Sequence of chain 1.A:
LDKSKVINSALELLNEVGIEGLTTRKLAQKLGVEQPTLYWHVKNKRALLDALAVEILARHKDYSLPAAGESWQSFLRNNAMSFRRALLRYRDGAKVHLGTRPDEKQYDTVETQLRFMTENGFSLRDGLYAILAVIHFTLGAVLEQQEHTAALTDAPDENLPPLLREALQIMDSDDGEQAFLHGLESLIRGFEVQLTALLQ

A small-molecule ligand and the protein it binds are described below.
Small molecule (SMILES): Cc1c2c(c(O)c3c(O)cccc13)C(=O)[C@]1(O)C(=O)C(C(N)=O)=C(O)C[C@@H]1C2

Binding-site contacts:
Ligand atom C3 contacts residue LYS64 of chain 1.B at 3.5 Å.
Ligand atom C8 contacts residue ALA173 of chain 1.A at 3.8 Å (hydrophobic).
Ligand atom O3 contacts residue LYS64 of chain 1.B at 2.4 Å (salt-bridge).
Ligand atom N21 contacts residue LEU60 of chain 1.B at 3.8 Å.
Ligand atom O12 contacts residue HIS100 of chain 1.B at 3.3 Å (h-bond).
Ligand atom C12 contacts residue MG1 of chain 1.E at 3.0 Å.
Ligand atom O21 contacts residue LYS64 of chain 1.B at 3.4 Å (salt-bridge).
Ligand atom C8 contacts residue LEU131 of chain 1.B at 3.2 Å (hydrophobic).
Ligand atom O11 contacts residue MG1 of chain 1.E at 2.8 Å.
Ligand atom C62 contacts residue ILE134 of chain 1.B at 3.5 Å (hydrophobic).
Ligand atom O3 contacts residue GLN116 of chain 1.B at 3.1 Å (h-bond).
Ligand atom C10 contacts residue MET177 of chain 1.A at 3.8 Å (hydrophobic).
Ligand atom C7 contacts residue VAL113 of chain 1.B at 3.8 Å (hydrophobic).
Ligand atom C1B contacts residue ILE138 of chain 1.B at 3.4 Å (hydrophobic).
Ligand atom C11 contacts residue MG1 of chain 1.E at 3.7 Å.
Ligand atom C6 contacts residue ILE134 of chain 1.B at 3.9 Å (hydrophobic).
Ligand atom C12 contacts residue ILE138 of chain 1.B at 3.4 Å (hydrophobic).
Ligand atom N21 contacts residue GLN109 of chain 1.B at 3.7 Å.
Ligand atom C61 contacts residue VAL113 of chain 1.B at 3.9 Å (hydrophobic).
Ligand atom O3 contacts residue ASN82 of chain 1.B at 3.2 Å (h-bond).
Ligand atom C41 contacts residue ILE138 of chain 1.B at 3.3 Å (hydrophobic).
Ligand atom O21 contacts residue SER67 of chain 1.B at 3.5 Å (h-bond).
Ligand atom O12 contacts residue ILE138 of chain 1.B at 3.9 Å.
Ligand atom C5 contacts residue ILE138 of chain 1.B at 3.8 Å (hydrophobic).
Ligand atom C9 contacts residue MET177 of chain 1.A at 3.3 Å (hydrophobic).
Ligand atom C6 contacts residue VAL113 of chain 1.B at 3.8 Å (hydrophobic).
Ligand atom C5 contacts residue GLN116 of chain 1.B at 3.5 Å.
Ligand atom O10 contacts residue ARG104 of chain 1.B at 3.4 Å.
Ligand atom O11 contacts residue PRO105 of chain 1.B at 3.9 Å.
Ligand atom C3 contacts residue GLN116 of chain 1.B at 3.9 Å.
Ligand atom C1B contacts residue MG1 of chain 1.E at 3.8 Å.
Ligand atom C7 contacts residue LEU131 of chain 1.B at 3.6 Å (hydrophobic).
Ligand atom C62 contacts residue GLN116 of chain 1.B at 3.9 Å.
Ligand atom C51 contacts residue ILE138 of chain 1.B at 3.6 Å (hydrophobic).
Ligand atom C62 contacts residue VAL113 of chain 1.B at 3.6 Å (hydrophobic).
Ligand atom O12 contacts residue MG1 of chain 1.E at 1.8 Å.
Ligand atom O1C contacts residue PHE86 of chain 1.B at 3.7 Å.
Ligand atom O10 contacts residue PRO105 of chain 1.B at 3.5 Å.
Ligand atom O10 contacts residue MET177 of chain 1.A at 3.5 Å (h-bond).
Ligand atom C1C contacts residue ILE138 of chain 1.B at 3.8 Å (hydrophobic).

Sequence of chain 1.B:
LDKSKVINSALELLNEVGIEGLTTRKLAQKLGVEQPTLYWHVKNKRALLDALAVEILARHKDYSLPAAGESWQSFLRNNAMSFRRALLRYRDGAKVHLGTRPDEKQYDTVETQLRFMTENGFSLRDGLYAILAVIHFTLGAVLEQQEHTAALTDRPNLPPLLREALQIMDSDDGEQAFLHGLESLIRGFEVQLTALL